This small molecule binds to this protein.
Small molecule (SMILES): Cn1cc(-c2ccc3nnc(Sc4ccc5ncccc5c4)n3n2)cn1

Sequence of chain 1.A:
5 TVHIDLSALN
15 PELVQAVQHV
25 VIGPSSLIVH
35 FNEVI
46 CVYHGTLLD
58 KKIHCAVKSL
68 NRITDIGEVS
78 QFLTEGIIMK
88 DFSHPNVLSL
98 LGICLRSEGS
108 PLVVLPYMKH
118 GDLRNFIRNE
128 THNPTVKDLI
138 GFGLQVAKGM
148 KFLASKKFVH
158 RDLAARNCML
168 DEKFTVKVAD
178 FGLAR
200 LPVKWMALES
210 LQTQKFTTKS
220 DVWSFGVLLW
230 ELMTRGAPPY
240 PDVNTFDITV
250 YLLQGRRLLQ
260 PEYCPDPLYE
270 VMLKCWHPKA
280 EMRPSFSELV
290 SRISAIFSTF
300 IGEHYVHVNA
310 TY

Binding-site contacts:
Ligand atom N3 contacts residue ALA181 of chain 1.A at 3.5 Å (h-bond).
Ligand atom C11 contacts residue LEU112 of chain 1.A at 3.8 Å (hydrophobic).
Ligand atom C1 contacts residue ASN122 of chain 1.A at 3.8 Å.
Ligand atom C12 contacts residue ALA63 of chain 1.A at 3.4 Å (hydrophobic).
Ligand atom C7 contacts residue ASN164 of chain 1.A at 4.0 Å.
Ligand atom N2 contacts residue ASP119 of chain 1.A at 3.9 Å.
Ligand atom N3 contacts residue ALA176 of chain 1.A at 3.3 Å.
Ligand atom N5 contacts residue ALA63 of chain 1.A at 3.9 Å.
Ligand atom C2 contacts residue ASP119 of chain 1.A at 3.8 Å.
Ligand atom N5 contacts residue MET115 of chain 1.A at 2.8 Å (h-bond).
Ligand atom N4 contacts residue LEU95 of chain 1.A at 3.9 Å.
Ligand atom S1 contacts residue LEU112 of chain 1.A at 3.8 Å.
Ligand atom C7 contacts residue ASP177 of chain 1.A at 3.8 Å.
Ligand atom C15 contacts residue ILE39 of chain 1.A at 3.5 Å (hydrophobic).
Ligand atom C7 contacts residue ALA176 of chain 1.A at 3.8 Å (hydrophobic).
Ligand atom N6 contacts residue MET166 of chain 1.A at 3.5 Å (h-bond).
Ligand atom C2 contacts residue ARG163 of chain 1.A at 3.5 Å.
Ligand atom C8 contacts residue ASP177 of chain 1.A at 3.6 Å.
Ligand atom C5 contacts residue MET166 of chain 1.A at 3.9 Å (hydrophobic).
Ligand atom C13 contacts residue MET115 of chain 1.A at 3.8 Å (hydrophobic).
Ligand atom C6 contacts residue ARG163 of chain 1.A at 3.4 Å.
Ligand atom C8 contacts residue MET166 of chain 1.A at 3.7 Å (hydrophobic).
Ligand atom C14 contacts residue MET115 of chain 1.A at 3.2 Å (hydrophobic).
Ligand atom C13 contacts residue ALA63 of chain 1.A at 3.6 Å (hydrophobic).
Ligand atom C11 contacts residue ALA63 of chain 1.A at 3.8 Å (hydrophobic).
Ligand atom C15 contacts residue MET115 of chain 1.A at 4.0 Å (hydrophobic).
Ligand atom C17 contacts residue MET166 of chain 1.A at 3.8 Å (hydrophobic).
Ligand atom N1 contacts residue ASP119 of chain 1.A at 3.5 Å (salt-bridge).
Ligand atom C13 contacts residue MET166 of chain 1.A at 3.9 Å (hydrophobic).
Ligand atom C1 contacts residue ASP119 of chain 1.A at 3.1 Å.
Ligand atom C14 contacts residue TYR114 of chain 1.A at 3.4 Å (hydrophobic).
Ligand atom C12 contacts residue PRO113 of chain 1.A at 3.5 Å (hydrophobic).
Ligand atom N5 contacts residue TYR114 of chain 1.A at 3.7 Å.
Ligand atom N7 contacts residue MET166 of chain 1.A at 3.7 Å.
Ligand atom N4 contacts residue ALA181 of chain 1.A at 3.3 Å (h-bond).
Ligand atom C8 contacts residue ALA176 of chain 1.A at 3.7 Å (hydrophobic).
Ligand atom C7 contacts residue MET166 of chain 1.A at 4.0 Å (hydrophobic).
Ligand atom C16 contacts residue ILE39 of chain 1.A at 3.3 Å (hydrophobic).
Ligand atom N3 contacts residue ASP177 of chain 1.A at 2.9 Å (salt-bridge).
Ligand atom C11 contacts residue MET166 of chain 1.A at 3.9 Å (hydrophobic).